Binding-site contacts:
Ligand atom C10 contacts residue LEU89 of chain 1.A at 3.5 Å (hydrophobic).
Ligand atom C12 contacts residue LEU91 of chain 1.A at 3.8 Å (hydrophobic).
Ligand atom N27 contacts residue TYR93 of chain 1.A at 3.7 Å.
Ligand atom C23 contacts residue LEU91 of chain 1.A at 3.8 Å (hydrophobic).
Ligand atom C24 contacts residue LEU91 of chain 1.A at 3.6 Å (hydrophobic).
Ligand atom O13 contacts residue PHE156 of chain 1.A at 3.6 Å.
Ligand atom C33 contacts residue PHE25 of chain 1.A at 3.8 Å (hydrophobic).
Ligand atom O13 contacts residue LEU91 of chain 1.A at 3.5 Å.
Ligand atom S4 contacts residue LEU91 of chain 1.A at 3.8 Å.
Ligand atom C24 contacts residue VAL28 of chain 1.A at 3.8 Å (hydrophobic).
Ligand atom N31 contacts residue ALA94 of chain 1.A at 3.0 Å (h-bond).
Ligand atom N27 contacts residue ALA94 of chain 1.A at 3.0 Å (h-bond).
Ligand atom N27 contacts residue GLU92 of chain 1.A at 3.8 Å.
Ligand atom C23 contacts residue LEU75 of chain 1.A at 3.4 Å (hydrophobic).
Ligand atom O15 contacts residue GLY157 of chain 1.A at 3.5 Å.
Ligand atom C2 contacts residue LEU75 of chain 1.A at 3.8 Å (hydrophobic).
Ligand atom C28 contacts residue ALA94 of chain 1.A at 3.8 Å (hydrophobic).
Ligand atom O6 contacts residue LYS43 of chain 1.A at 2.9 Å (salt-bridge).
Ligand atom N27 contacts residue LEU144 of chain 1.A at 3.7 Å.
Ligand atom C3 contacts residue ALA154 of chain 1.A at 3.7 Å (hydrophobic).
Ligand atom C8 contacts residue GLY157 of chain 1.A at 3.6 Å.
Ligand atom C17 contacts residue LEU59 of chain 1.A at 3.6 Å (hydrophobic).
Ligand atom C14 contacts residue GLY157 of chain 1.A at 3.7 Å.
Ligand atom C7 contacts residue PHE156 of chain 1.A at 3.7 Å (hydrophobic).
Ligand atom C1 contacts residue ALA154 of chain 1.A at 3.4 Å (hydrophobic).
Ligand atom N5 contacts residue ALA154 of chain 1.A at 3.6 Å.
Ligand atom C23 contacts residue GLN66 of chain 1.A at 3.2 Å.
Ligand atom C9 contacts residue LEU89 of chain 1.A at 3.6 Å (hydrophobic).
Ligand atom C22 contacts residue LEU59 of chain 1.A at 3.7 Å (hydrophobic).
Ligand atom N16 contacts residue PHE156 of chain 1.A at 3.6 Å (h-bond).
Ligand atom C26 contacts residue GLU92 of chain 1.A at 3.2 Å.
Ligand atom C18 contacts residue LEU59 of chain 1.A at 3.7 Å (hydrophobic).
Ligand atom C11 contacts residue PHE156 of chain 1.A at 3.8 Å (hydrophobic).
Ligand atom C1 contacts residue PHE25 of chain 1.A at 3.7 Å (hydrophobic).
Ligand atom C23 contacts residue PHE156 of chain 1.A at 3.7 Å (hydrophobic).
Ligand atom C28 contacts residue LEU144 of chain 1.A at 3.8 Å (hydrophobic).
Ligand atom C11 contacts residue GLN66 of chain 1.A at 3.1 Å.
Ligand atom C14 contacts residue LEU89 of chain 1.A at 3.8 Å (hydrophobic).
Ligand atom C12 contacts residue PHE156 of chain 1.A at 3.7 Å (hydrophobic).
Ligand atom O15 contacts residue LYS43 of chain 1.A at 3.2 Å (salt-bridge).

This protein binds this small molecule.
Small molecule (SMILES): COc1ccc(C(=O)Nc2ccccc2)cc1NC(=O)CCSCc1cnc2[nH]ccc2c1

Sequence of chain 1.A:
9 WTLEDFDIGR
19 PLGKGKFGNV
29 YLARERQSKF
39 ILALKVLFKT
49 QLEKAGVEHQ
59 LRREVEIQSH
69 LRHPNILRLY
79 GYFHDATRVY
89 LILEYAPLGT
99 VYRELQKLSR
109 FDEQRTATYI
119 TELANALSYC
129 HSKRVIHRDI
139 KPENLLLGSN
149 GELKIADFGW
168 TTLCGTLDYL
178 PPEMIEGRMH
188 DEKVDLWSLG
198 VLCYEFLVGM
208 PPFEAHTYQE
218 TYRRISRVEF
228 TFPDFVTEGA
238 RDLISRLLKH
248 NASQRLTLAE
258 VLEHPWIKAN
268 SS